Sequence of chain 1.V:
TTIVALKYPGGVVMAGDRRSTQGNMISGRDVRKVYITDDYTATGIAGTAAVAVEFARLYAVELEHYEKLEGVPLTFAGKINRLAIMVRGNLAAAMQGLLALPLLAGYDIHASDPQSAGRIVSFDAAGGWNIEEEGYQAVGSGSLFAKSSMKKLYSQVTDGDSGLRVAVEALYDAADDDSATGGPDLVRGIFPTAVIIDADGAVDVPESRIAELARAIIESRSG

Binding-site contacts:
Ligand atom C36 contacts residue MET95 of chain 1.V at 3.6 Å (hydrophobic).
Ligand atom C21 contacts residue ALA49 of chain 1.BA at 3.8 Å (hydrophobic).
Ligand atom C09 contacts residue ILE45 of chain 1.BA at 3.3 Å (hydrophobic).
Ligand atom O01 contacts residue THR48 of chain 1.BA at 3.8 Å.
Ligand atom C11 contacts residue ARG32 of chain 1.BA at 3.7 Å.
Ligand atom C07 contacts residue THR1 of chain 1.BA at 3.1 Å.
Ligand atom O39 contacts residue GLN22 of chain 1.BA at 3.5 Å.
Ligand atom C25 contacts residue ALA49 of chain 1.BA at 3.7 Å (hydrophobic).
Ligand atom C15 contacts residue VAL31 of chain 1.BA at 3.4 Å (hydrophobic).
Ligand atom C35 contacts residue LEU91 of chain 1.V at 3.7 Å (hydrophobic).
Ligand atom C27 contacts residue SER122 of chain 1.V at 3.6 Å.
Ligand atom C34 contacts residue ALA126 of chain 1.V at 3.5 Å (hydrophobic).
Ligand atom C10 contacts residue LYS33 of chain 1.BA at 3.5 Å.
Ligand atom O28 contacts residue SER27 of chain 1.BA at 3.0 Å (h-bond).
Ligand atom C27 contacts residue PHE123 of chain 1.V at 3.6 Å (hydrophobic).
Ligand atom O28 contacts residue GLN22 of chain 1.BA at 3.1 Å (h-bond).
Ligand atom C16 contacts residue VAL31 of chain 1.BA at 3.4 Å (hydrophobic).
Ligand atom O01 contacts residue ALA49 of chain 1.BA at 2.8 Å (h-bond).
Ligand atom C36 contacts residue ALA125 of chain 1.V at 3.8 Å (hydrophobic).
Ligand atom C09 contacts residue LYS33 of chain 1.BA at 3.6 Å.
Ligand atom O18 contacts residue SER20 of chain 1.BA at 3.4 Å.
Ligand atom C15 contacts residue SER20 of chain 1.BA at 3.6 Å.
Ligand atom C21 contacts residue ASP124 of chain 1.V at 3.5 Å.
Ligand atom C14 contacts residue SER20 of chain 1.BA at 3.6 Å.
Ligand atom N29 contacts residue ASP124 of chain 1.V at 2.9 Å (salt-bridge).
Ligand atom C25 contacts residue TRP129 of chain 1.V at 3.5 Å (hydrophobic).
Ligand atom C04 contacts residue THR21 of chain 1.BA at 3.7 Å.
Ligand atom C20 contacts residue THR21 of chain 1.BA at 3.6 Å.
Ligand atom C07 contacts residue GLY47 of chain 1.BA at 3.7 Å.
Ligand atom C24 contacts residue GLY128 of chain 1.V at 3.7 Å.
Ligand atom C15 contacts residue ALA49 of chain 1.BA at 3.7 Å (hydrophobic).
Ligand atom N06 contacts residue GLY47 of chain 1.BA at 2.6 Å (h-bond).
Ligand atom C10 contacts residue ILE45 of chain 1.BA at 3.3 Å (hydrophobic).
Ligand atom O18 contacts residue THR21 of chain 1.BA at 3.2 Å (h-bond).
Ligand atom C05 contacts residue GLY47 of chain 1.BA at 3.4 Å.
Ligand atom C19 contacts residue THR21 of chain 1.BA at 3.7 Å.
Ligand atom C02 contacts residue THR21 of chain 1.BA at 3.6 Å.
Ligand atom N03 contacts residue THR21 of chain 1.BA at 2.8 Å (h-bond).
Ligand atom C24 contacts residue ASP124 of chain 1.V at 3.6 Å.
Ligand atom C04 contacts residue GLY47 of chain 1.BA at 3.4 Å.

Sequence of chain 1.BA:
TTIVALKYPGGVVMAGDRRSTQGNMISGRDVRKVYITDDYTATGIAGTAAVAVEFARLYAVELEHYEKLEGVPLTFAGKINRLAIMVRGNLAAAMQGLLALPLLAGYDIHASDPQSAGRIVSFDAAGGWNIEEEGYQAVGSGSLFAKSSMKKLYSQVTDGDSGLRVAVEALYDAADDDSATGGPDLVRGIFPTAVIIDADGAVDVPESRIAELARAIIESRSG

The protein below binds the small molecule below.
Small molecule (SMILES): CCN(CC)C(=O)C[C@H](NC(=O)CCc1ccccc1)C(=O)N[C@@H](C)C(=O)NCc1cccc2ccccc12